Sequence of chain 1.E:
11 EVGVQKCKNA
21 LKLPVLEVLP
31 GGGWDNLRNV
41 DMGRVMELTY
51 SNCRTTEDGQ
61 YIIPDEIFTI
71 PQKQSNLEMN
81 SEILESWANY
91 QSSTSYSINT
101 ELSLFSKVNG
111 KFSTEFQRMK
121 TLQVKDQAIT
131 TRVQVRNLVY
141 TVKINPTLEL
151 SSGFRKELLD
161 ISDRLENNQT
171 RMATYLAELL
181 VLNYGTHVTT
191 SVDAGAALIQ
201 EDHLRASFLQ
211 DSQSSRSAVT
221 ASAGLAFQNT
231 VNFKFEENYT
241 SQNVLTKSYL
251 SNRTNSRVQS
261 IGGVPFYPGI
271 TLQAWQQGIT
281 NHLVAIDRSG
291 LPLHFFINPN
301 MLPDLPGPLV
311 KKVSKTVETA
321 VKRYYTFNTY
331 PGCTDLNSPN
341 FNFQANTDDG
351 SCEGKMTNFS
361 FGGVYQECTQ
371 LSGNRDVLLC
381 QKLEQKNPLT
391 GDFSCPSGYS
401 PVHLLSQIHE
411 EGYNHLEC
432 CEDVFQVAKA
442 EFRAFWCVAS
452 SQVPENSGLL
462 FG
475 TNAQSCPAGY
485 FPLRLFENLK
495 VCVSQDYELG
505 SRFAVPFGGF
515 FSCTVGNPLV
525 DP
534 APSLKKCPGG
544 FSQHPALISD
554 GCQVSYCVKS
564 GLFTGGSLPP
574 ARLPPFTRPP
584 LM

The small molecule below binds the protein below.
Small molecule (SMILES): CC(=O)N[C@H]1[C@H](O[C@H]2[C@H](O)[C@@H](NC(C)=O)CO[C@@H]2CO)O[C@H](CO)[C@@H](O)[C@@H]1O

Binding-site contacts:
Ligand atom C7 contacts residue SER251 of chain 1.E at 3.5 Å.
Ligand atom C5 contacts residue ASN252 of chain 1.E at 3.6 Å.
Ligand atom O6 contacts residue PHE208 of chain 1.E at 3.3 Å.
Ligand atom C1 contacts residue ASN252 of chain 1.E at 1.4 Å.
Ligand atom N2 contacts residue ASN252 of chain 1.E at 3.0 Å (h-bond).
Ligand atom C6 contacts residue PHE208 of chain 1.E at 3.6 Å (hydrophobic).
Ligand atom C7 contacts residue ASP211 of chain 1.E at 4.4 Å.
Ligand atom N2 contacts residue SER251 of chain 1.E at 4.0 Å.
Ligand atom O7 contacts residue SER251 of chain 1.E at 2.9 Å (h-bond).
Ligand atom C8 contacts residue SER251 of chain 1.E at 4.0 Å.
Ligand atom C6 contacts residue SER248 of chain 1.E at 4.3 Å.
Ligand atom O5 contacts residue PHE208 of chain 1.E at 3.7 Å.
Ligand atom C7 contacts residue ASN252 of chain 1.E at 4.1 Å.
Ligand atom O6 contacts residue SER207 of chain 1.E at 4.2 Å.
Ligand atom O5 contacts residue ASN252 of chain 1.E at 2.3 Å (h-bond).
Ligand atom C8 contacts residue ASP211 of chain 1.E at 3.5 Å.
Ligand atom C2 contacts residue ASN252 of chain 1.E at 2.6 Å.
Ligand atom C5 contacts residue PHE208 of chain 1.E at 4.3 Å (hydrophobic).
Ligand atom C3 contacts residue ASN252 of chain 1.E at 3.9 Å.
Ligand atom C4 contacts residue ASN252 of chain 1.E at 4.3 Å.
Ligand atom O6 contacts residue ASP211 of chain 1.E at 4.0 Å.